A protein and the small-molecule ligand that binds it are described below.
Small molecule (SMILES): Cc1cn([C@H]2C[C@H](O[P](=O)(O)OC[C@H]3O[C@@H](n4cc(C)c(=O)[nH]c4=O)C[C@@H]3O[P](=O)(O)OC[C@H]3O[C@@H](n4cnc5c(=O)nc(N)[nH]c54)C[C@@H]3O[P](=O)(O)OC[C@H]3O[C@@H](n4cnc5c(N)ncnc54)C[C@@H]3O[P](=O)(O)OC[C@H]3O[C@@H](n4cc(C)c(=O)[nH]c4=O)C[C@@H]3O)[C@@H](CO)O2)c(=O)[nH]c1=O

Sequence of chain 1.B:
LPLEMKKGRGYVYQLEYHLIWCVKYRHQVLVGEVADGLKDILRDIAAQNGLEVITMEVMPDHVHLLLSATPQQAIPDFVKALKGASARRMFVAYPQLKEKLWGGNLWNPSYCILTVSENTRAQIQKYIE

Binding-site contacts:
Ligand atom C4 contacts residue GOL1 of chain 1.AA at 3.4 Å.
Ligand atom N3 contacts residue ARG31 of chain 1.B at 2.8 Å (salt-bridge).
Ligand atom C6 contacts residue GOL1 of chain 1.AA at 3.6 Å.
Ligand atom O3' contacts residue HIS67 of chain 1.B at 3.7 Å.
Ligand atom C5 contacts residue TYR30 of chain 1.B at 3.3 Å (hydrophobic).
Ligand atom C4' contacts residue ARG31 of chain 1.B at 3.5 Å.
Ligand atom C4' contacts residue HIS67 of chain 1.B at 3.7 Å.
Ligand atom O4' contacts residue ARG31 of chain 1.B at 2.7 Å (salt-bridge).
Ligand atom C2 contacts residue GOL1 of chain 1.AA at 3.3 Å.
Ligand atom C4 contacts residue TYR30 of chain 1.B at 3.4 Å (hydrophobic).
Ligand atom O3' contacts residue HIS69 of chain 1.B at 3.4 Å (h-bond).
Ligand atom C5' contacts residue ARG31 of chain 1.B at 3.6 Å.
Ligand atom N3 contacts residue TRP107 of chain 1.B at 3.3 Å.
Ligand atom C6 contacts residue TYR30 of chain 1.B at 3.6 Å (hydrophobic).
Ligand atom O2 contacts residue GOL1 of chain 1.AA at 3.5 Å (h-bond).
Ligand atom C2 contacts residue HIS32 of chain 1.B at 3.7 Å.
Ligand atom C1' contacts residue ARG31 of chain 1.B at 3.3 Å.
Ligand atom N3 contacts residue TYR30 of chain 1.B at 3.4 Å.
Ligand atom O4 contacts residue TRP107 of chain 1.B at 2.9 Å (h-bond).
Ligand atom C2 contacts residue TRP107 of chain 1.B at 3.4 Å (hydrophobic).
Ligand atom O3' contacts residue TYR30 of chain 1.B at 3.5 Å (h-bond).
Ligand atom O4' contacts residue ARG31 of chain 1.B at 3.0 Å (salt-bridge).
Ligand atom C4' contacts residue TYR30 of chain 1.B at 3.4 Å (hydrophobic).
Ligand atom C5 contacts residue GOL1 of chain 1.AA at 3.5 Å.
Ligand atom C5 contacts residue TRP107 of chain 1.B at 3.6 Å (hydrophobic).
Ligand atom C7 contacts residue TYR30 of chain 1.B at 3.3 Å (hydrophobic).
Ligand atom C2' contacts residue TYR30 of chain 1.B at 3.6 Å (hydrophobic).
Ligand atom O2 contacts residue ARG31 of chain 1.B at 2.8 Å (salt-bridge).
Ligand atom N3 contacts residue GOL1 of chain 1.AA at 3.2 Å (h-bond).
Ligand atom C4 contacts residue TRP107 of chain 1.B at 3.3 Å (hydrophobic).
Ligand atom O4 contacts residue LEU106 of chain 1.B at 3.6 Å.
Ligand atom O2 contacts residue CYS27 of chain 1.B at 3.1 Å (h-bond).
Ligand atom N1 contacts residue GOL1 of chain 1.AA at 3.4 Å.
Ligand atom O2 contacts residue LYS105 of chain 1.B at 3.6 Å (salt-bridge).
Ligand atom O2 contacts residue HIS32 of chain 1.B at 2.8 Å (h-bond).
Ligand atom O4 contacts residue GLY108 of chain 1.B at 3.1 Å (h-bond).
Ligand atom C2 contacts residue ARG31 of chain 1.B at 3.6 Å.
Ligand atom N3 contacts residue LYS105 of chain 1.B at 3.0 Å (salt-bridge).
Ligand atom C4' contacts residue ARG31 of chain 1.B at 3.6 Å.
Ligand atom C7 contacts residue TRP107 of chain 1.B at 3.6 Å (hydrophobic).